The small molecule below binds the protein below.
Small molecule (SMILES): CC(=O)N[C@@H]1[C@@H](O)[C@H](O)[C@@H](CO)O[C@H]1O

Binding-site contacts:
Ligand atom C2 contacts residue ASN25 of chain 1.E at 2.5 Å.
Ligand atom O5 contacts residue ASN25 of chain 1.E at 2.4 Å (h-bond).
Ligand atom C4 contacts residue ASN25 of chain 1.E at 4.3 Å.
Ligand atom O7 contacts residue ASN25 of chain 1.E at 3.6 Å.
Ligand atom N2 contacts residue ASN25 of chain 1.E at 2.9 Å (h-bond).
Ligand atom C1 contacts residue ASN25 of chain 1.E at 1.4 Å.
Ligand atom C8 contacts residue ASN25 of chain 1.E at 4.4 Å.
Ligand atom C5 contacts residue ASN25 of chain 1.E at 3.7 Å.
Ligand atom C3 contacts residue ASN25 of chain 1.E at 3.8 Å.
Ligand atom C7 contacts residue ASN25 of chain 1.E at 3.4 Å.

Sequence of chain 1.E:
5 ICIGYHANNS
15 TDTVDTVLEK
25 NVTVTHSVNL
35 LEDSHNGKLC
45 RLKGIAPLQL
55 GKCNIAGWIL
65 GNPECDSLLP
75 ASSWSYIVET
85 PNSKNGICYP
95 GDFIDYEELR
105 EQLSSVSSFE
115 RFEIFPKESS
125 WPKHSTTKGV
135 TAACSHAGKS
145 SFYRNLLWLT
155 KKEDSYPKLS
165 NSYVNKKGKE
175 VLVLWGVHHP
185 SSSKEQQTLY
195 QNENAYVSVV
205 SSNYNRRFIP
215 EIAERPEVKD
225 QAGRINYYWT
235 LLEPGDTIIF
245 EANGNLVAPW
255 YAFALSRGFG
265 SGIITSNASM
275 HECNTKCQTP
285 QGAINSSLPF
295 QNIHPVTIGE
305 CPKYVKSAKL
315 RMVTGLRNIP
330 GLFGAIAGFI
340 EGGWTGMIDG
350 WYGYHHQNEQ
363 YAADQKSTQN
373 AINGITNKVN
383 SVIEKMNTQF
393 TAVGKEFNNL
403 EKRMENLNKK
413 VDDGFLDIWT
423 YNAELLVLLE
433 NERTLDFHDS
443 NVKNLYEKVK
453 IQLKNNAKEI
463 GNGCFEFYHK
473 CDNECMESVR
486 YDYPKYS